Sequence of chain 1.G:
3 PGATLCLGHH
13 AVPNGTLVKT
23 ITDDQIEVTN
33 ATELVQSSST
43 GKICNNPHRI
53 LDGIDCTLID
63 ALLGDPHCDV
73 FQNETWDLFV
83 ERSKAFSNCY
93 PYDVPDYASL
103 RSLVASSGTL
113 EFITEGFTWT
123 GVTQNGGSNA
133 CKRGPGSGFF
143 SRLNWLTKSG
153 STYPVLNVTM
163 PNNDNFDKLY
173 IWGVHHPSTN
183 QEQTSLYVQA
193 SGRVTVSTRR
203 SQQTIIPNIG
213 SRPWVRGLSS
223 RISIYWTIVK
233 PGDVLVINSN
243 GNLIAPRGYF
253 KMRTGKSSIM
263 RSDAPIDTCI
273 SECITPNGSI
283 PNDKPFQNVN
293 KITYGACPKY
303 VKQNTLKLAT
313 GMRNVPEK

This small molecule binds to this protein.
Small molecule (SMILES): CC(=O)N[C@H]1[C@H](O[C@H]2[C@H](O)[C@@H](NC(C)=O)CO[C@@H]2CO)O[C@H](CO)[C@@H](O[C@@H]2O[C@H](CO[C@H]3O[C@H](CO)[C@@H](O)[C@H](O)[C@@H]3O)[C@@H](O)[C@H](O)[C@@H]2O)[C@@H]1O

Binding-site contacts:
Ligand atom C8 contacts residue ASN159 of chain 1.G at 4.2 Å.
Ligand atom C5 contacts residue ASN159 of chain 1.G at 3.6 Å.
Ligand atom C3 contacts residue ASN159 of chain 1.G at 3.6 Å.
Ligand atom O3 contacts residue TRP216 of chain 1.I at 4.5 Å.
Ligand atom C1 contacts residue ASN159 of chain 1.G at 1.4 Å.
Ligand atom C6 contacts residue THR161 of chain 1.G at 3.6 Å.
Ligand atom N2 contacts residue SER213 of chain 1.I at 4.0 Å.
Ligand atom C2 contacts residue ASN159 of chain 1.G at 2.2 Å.
Ligand atom C7 contacts residue ASN159 of chain 1.G at 3.1 Å.
Ligand atom C4 contacts residue ASN159 of chain 1.G at 4.1 Å.
Ligand atom C8 contacts residue VAL238 of chain 1.G at 4.5 Å (hydrophobic).
Ligand atom N2 contacts residue ASN159 of chain 1.G at 2.6 Å (h-bond).
Ligand atom O7 contacts residue TRP216 of chain 1.I at 3.4 Å (h-bond).
Ligand atom O7 contacts residue PRO215 of chain 1.I at 4.0 Å.
Ligand atom C8 contacts residue SER213 of chain 1.I at 4.4 Å.
Ligand atom O5 contacts residue ASN159 of chain 1.G at 2.4 Å (h-bond).
Ligand atom C2 contacts residue TRP216 of chain 1.I at 4.4 Å (hydrophobic).
Ligand atom C8 contacts residue THR161 of chain 1.G at 3.9 Å.
Ligand atom O6 contacts residue THR161 of chain 1.G at 3.5 Å.
Ligand atom C8 contacts residue VAL236 of chain 1.G at 4.0 Å (hydrophobic).
Ligand atom O7 contacts residue ASN159 of chain 1.G at 3.3 Å (h-bond).

Sequence of chain 1.I:
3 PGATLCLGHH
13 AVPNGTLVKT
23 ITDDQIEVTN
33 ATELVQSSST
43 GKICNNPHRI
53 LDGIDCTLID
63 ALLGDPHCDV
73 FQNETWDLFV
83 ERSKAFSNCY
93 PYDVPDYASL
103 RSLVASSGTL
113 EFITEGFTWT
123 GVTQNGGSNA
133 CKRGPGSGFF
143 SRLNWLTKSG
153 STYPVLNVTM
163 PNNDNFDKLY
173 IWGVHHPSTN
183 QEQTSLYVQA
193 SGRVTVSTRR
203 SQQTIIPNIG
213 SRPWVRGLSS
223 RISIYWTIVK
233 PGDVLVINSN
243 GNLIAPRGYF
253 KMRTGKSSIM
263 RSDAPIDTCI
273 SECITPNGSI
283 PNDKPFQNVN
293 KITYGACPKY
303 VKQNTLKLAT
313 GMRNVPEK